Binding-site contacts:
Ligand atom C20 contacts residue PHE347 of chain 2.C at 3.5 Å (hydrophobic).
Ligand atom O12 contacts residue GLU349 of chain 2.C at 3.1 Å (salt-bridge).
Ligand atom C16 contacts residue PHE364 of chain 2.C at 3.7 Å (hydrophobic).
Ligand atom C11 contacts residue CO1 of chain 2.K at 3.3 Å.
Ligand atom C13 contacts residue CO1 of chain 2.K at 3.0 Å.
Ligand atom C18 contacts residue PRO239 of chain 2.C at 3.5 Å (hydrophobic).
Ligand atom O17 contacts residue VAL185 of chain 2.C at 3.5 Å.
Ligand atom N07 contacts residue PHE364 of chain 2.C at 3.8 Å.
Ligand atom C18 contacts residue SER226 of chain 2.C at 3.2 Å.
Ligand atom O12 contacts residue CO1 of chain 2.K at 2.0 Å.
Ligand atom C06 contacts residue PHE336 of chain 2.C at 3.6 Å (hydrophobic).
Ligand atom C10 contacts residue CO1 of chain 2.K at 2.9 Å.
Ligand atom C04 contacts residue GLY360 of chain 2.C at 3.5 Å.
Ligand atom C10 contacts residue PHE359 of chain 2.C at 3.5 Å (hydrophobic).
Ligand atom C05 contacts residue PHE364 of chain 2.C at 3.5 Å (hydrophobic).
Ligand atom C19 contacts residue PHE347 of chain 2.C at 3.7 Å (hydrophobic).
Ligand atom C22 contacts residue LEU323 of chain 2.C at 3.5 Å (hydrophobic).
Ligand atom C21 contacts residue LEU367 of chain 2.C at 3.7 Å (hydrophobic).
Ligand atom C04 contacts residue ASN363 of chain 2.C at 3.7 Å.
Ligand atom O24 contacts residue PHE364 of chain 2.C at 3.4 Å.
Ligand atom O23 contacts residue LEU289 of chain 2.C at 3.8 Å.
Ligand atom O17 contacts residue HIS183 of chain 2.C at 3.4 Å (h-bond).
Ligand atom C11 contacts residue PHE359 of chain 2.C at 3.7 Å (hydrophobic).
Ligand atom C01 contacts residue PHE336 of chain 2.C at 3.3 Å (hydrophobic).
Ligand atom C19 contacts residue GLN251 of chain 2.C at 3.5 Å.
Ligand atom O17 contacts residue HIS266 of chain 2.C at 3.3 Å.
Ligand atom C21 contacts residue ASN363 of chain 2.C at 3.6 Å.
Ligand atom O24 contacts residue GLN251 of chain 2.C at 3.3 Å (h-bond).
Ligand atom C03 contacts residue GLY360 of chain 2.C at 3.3 Å.
Ligand atom C03 contacts residue PHE336 of chain 2.C at 3.6 Å (hydrophobic).
Ligand atom C22 contacts residue LEU367 of chain 2.C at 3.6 Å (hydrophobic).
Ligand atom C02 contacts residue PHE336 of chain 2.C at 3.3 Å (hydrophobic).
Ligand atom C20 contacts residue LEU289 of chain 2.C at 3.7 Å (hydrophobic).
Ligand atom O17 contacts residue CO1 of chain 2.K at 2.1 Å.
Ligand atom O12 contacts residue PHE336 of chain 2.C at 3.4 Å.
Ligand atom O12 contacts residue GLN334 of chain 2.C at 3.8 Å.
Ligand atom C22 contacts residue ASN363 of chain 2.C at 3.5 Å.
Ligand atom O12 contacts residue PHE359 of chain 2.C at 3.3 Å (h-bond).
Ligand atom C06 contacts residue PHE364 of chain 2.C at 3.7 Å (hydrophobic).
Ligand atom C10 contacts residue PHE336 of chain 2.C at 3.8 Å (hydrophobic).

Sequence of chain 2.C:
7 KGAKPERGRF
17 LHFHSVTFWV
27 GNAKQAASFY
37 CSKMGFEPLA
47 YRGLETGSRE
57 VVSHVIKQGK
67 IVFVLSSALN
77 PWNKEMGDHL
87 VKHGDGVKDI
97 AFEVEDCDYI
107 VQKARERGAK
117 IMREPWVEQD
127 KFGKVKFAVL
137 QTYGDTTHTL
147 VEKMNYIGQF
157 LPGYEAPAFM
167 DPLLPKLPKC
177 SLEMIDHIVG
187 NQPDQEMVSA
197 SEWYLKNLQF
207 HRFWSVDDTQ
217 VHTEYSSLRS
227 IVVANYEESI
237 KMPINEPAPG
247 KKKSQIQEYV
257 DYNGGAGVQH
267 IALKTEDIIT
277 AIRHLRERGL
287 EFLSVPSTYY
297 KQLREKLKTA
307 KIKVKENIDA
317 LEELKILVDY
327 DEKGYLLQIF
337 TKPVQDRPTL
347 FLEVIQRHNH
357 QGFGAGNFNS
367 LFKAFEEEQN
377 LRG

A protein and the small-molecule ligand that binds it are described below.
Small molecule (SMILES): CCN1c2ccc(C(=O)c3cnn(C)c3O)cc2N(CC)S1(=O)=O